The protein below binds the small molecule below.
Small molecule (SMILES): CC(=O)N[C@H]1[C@H](O[C@H]2[C@H](O)[C@@H](NC(C)=O)CO[C@@H]2CO)O[C@H](CO)[C@@H](O[C@H]2O[C@H](CO[C@H]3O[C@H](CO)[C@@H](O)[C@H](O)[C@@H]3O)[C@@H](O[C@@H]3O[C@H](CO)[C@@H](O)[C@H](O)[C@@H]3O)[C@H](O)[C@@H]2O)[C@@H]1O

Sequence of chain 1.A:
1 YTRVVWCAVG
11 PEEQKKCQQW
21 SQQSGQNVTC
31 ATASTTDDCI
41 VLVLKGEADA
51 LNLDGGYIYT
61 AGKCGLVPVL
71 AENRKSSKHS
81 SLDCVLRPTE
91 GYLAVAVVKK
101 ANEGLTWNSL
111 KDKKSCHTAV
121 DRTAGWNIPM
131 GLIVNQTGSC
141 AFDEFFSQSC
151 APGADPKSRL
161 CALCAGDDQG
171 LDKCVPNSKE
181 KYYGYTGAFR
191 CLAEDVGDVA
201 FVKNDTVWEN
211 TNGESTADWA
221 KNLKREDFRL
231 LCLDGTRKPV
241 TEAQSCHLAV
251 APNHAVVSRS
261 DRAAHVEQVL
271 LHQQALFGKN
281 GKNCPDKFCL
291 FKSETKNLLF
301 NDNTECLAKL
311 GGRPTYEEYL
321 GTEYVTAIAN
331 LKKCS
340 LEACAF

Binding-site contacts:
Ligand atom C5 contacts residue ASN135 of chain 1.A at 3.6 Å.
Ligand atom C4 contacts residue ASN330 of chain 1.A at 3.6 Å.
Ligand atom O6 contacts residue GLU323 of chain 1.A at 3.3 Å (salt-bridge).
Ligand atom O3 contacts residue THR326 of chain 1.A at 3.6 Å.
Ligand atom O5 contacts residue THR326 of chain 1.A at 3.9 Å.
Ligand atom C8 contacts residue LEU132 of chain 1.A at 4.0 Å (hydrophobic).
Ligand atom C4 contacts residue ASN135 of chain 1.A at 4.2 Å.
Ligand atom O7 contacts residue ASN135 of chain 1.A at 3.8 Å.
Ligand atom C8 contacts residue ALA327 of chain 1.A at 3.7 Å (hydrophobic).
Ligand atom C1 contacts residue ASN135 of chain 1.A at 1.4 Å.
Ligand atom C3 contacts residue ASN330 of chain 1.A at 3.7 Å.
Ligand atom C2 contacts residue ASN135 of chain 1.A at 2.4 Å.
Ligand atom C8 contacts residue GLY131 of chain 1.A at 3.8 Å.
Ligand atom C6 contacts residue GLU323 of chain 1.A at 4.3 Å.
Ligand atom C5 contacts residue ASN330 of chain 1.A at 3.6 Å.
Ligand atom C7 contacts residue LEU132 of chain 1.A at 4.3 Å (hydrophobic).
Ligand atom C6 contacts residue ASN330 of chain 1.A at 4.2 Å.
Ligand atom C3 contacts residue THR326 of chain 1.A at 4.3 Å.
Ligand atom N2 contacts residue GLY131 of chain 1.A at 4.3 Å.
Ligand atom C1 contacts residue GLY131 of chain 1.A at 4.4 Å.
Ligand atom O6 contacts residue THR326 of chain 1.A at 3.7 Å.
Ligand atom C1 contacts residue ASN330 of chain 1.A at 4.3 Å.
Ligand atom N2 contacts residue ASN135 of chain 1.A at 2.9 Å (h-bond).
Ligand atom C7 contacts residue ASN330 of chain 1.A at 3.8 Å.
Ligand atom C8 contacts residue ILE128 of chain 1.A at 4.3 Å (hydrophobic).
Ligand atom O4 contacts residue THR326 of chain 1.A at 4.0 Å.
Ligand atom N2 contacts residue ASN330 of chain 1.A at 4.3 Å.
Ligand atom C8 contacts residue ASN135 of chain 1.A at 4.5 Å.
Ligand atom O4 contacts residue ASN330 of chain 1.A at 3.0 Å (h-bond).
Ligand atom C8 contacts residue ASN330 of chain 1.A at 4.0 Å.
Ligand atom C7 contacts residue GLY131 of chain 1.A at 4.4 Å.
Ligand atom C7 contacts residue ASN135 of chain 1.A at 3.5 Å.
Ligand atom O7 contacts residue ASN330 of chain 1.A at 3.3 Å (h-bond).
Ligand atom C7 contacts residue ALA327 of chain 1.A at 4.3 Å (hydrophobic).
Ligand atom C2 contacts residue ASN330 of chain 1.A at 4.3 Å.
Ligand atom N2 contacts residue ALA327 of chain 1.A at 4.2 Å.
Ligand atom C3 contacts residue ASN135 of chain 1.A at 3.8 Å.
Ligand atom O7 contacts residue THR326 of chain 1.A at 4.2 Å.
Ligand atom O7 contacts residue LEU132 of chain 1.A at 3.7 Å.
Ligand atom O5 contacts residue ASN135 of chain 1.A at 2.4 Å (h-bond).